Binding-site contacts:
Ligand atom C4 contacts residue LYS14 of chain 1.A at 3.7 Å.
Ligand atom C8 contacts residue THR17 of chain 1.A at 3.4 Å.
Ligand atom C8 contacts residue ARG19 of chain 1.A at 3.3 Å.
Ligand atom C2' contacts residue ASP15 of chain 1.A at 3.8 Å.
Ligand atom N4 contacts residue CYS16 of chain 1.A at 3.0 Å (h-bond).
Ligand atom N6 contacts residue THR17 of chain 1.A at 4.0 Å.
Ligand atom N3 contacts residue THR17 of chain 1.A at 3.8 Å.
Ligand atom C2 contacts residue ARG19 of chain 1.A at 3.8 Å.
Ligand atom N9 contacts residue CYS16 of chain 1.A at 4.0 Å.
Ligand atom C1' contacts residue ARG19 of chain 1.A at 3.5 Å.
Ligand atom OP2 contacts residue ASP15 of chain 1.A at 3.1 Å.
Ligand atom N7 contacts residue THR17 of chain 1.A at 2.7 Å (h-bond).
Ligand atom C6 contacts residue ARG19 of chain 1.A at 3.0 Å.
Ligand atom C5' contacts residue LYS14 of chain 1.A at 3.6 Å.
Ligand atom P contacts residue LYS14 of chain 1.A at 4.0 Å.
Ligand atom OP1 contacts residue ASP15 of chain 1.A at 3.7 Å.
Ligand atom C2' contacts residue CYS16 of chain 1.A at 3.6 Å (hydrophobic).
Ligand atom C1' contacts residue CYS16 of chain 1.A at 3.9 Å (hydrophobic).
Ligand atom N4 contacts residue LYS14 of chain 1.A at 3.0 Å (salt-bridge).
Ligand atom C4 contacts residue ARG19 of chain 1.A at 3.2 Å.
Ligand atom OP2 contacts residue LYS14 of chain 1.A at 3.5 Å (salt-bridge).
Ligand atom C4 contacts residue CYS16 of chain 1.A at 3.4 Å (hydrophobic).
Ligand atom C6 contacts residue THR17 of chain 1.A at 3.9 Å.
Ligand atom N4 contacts residue ARG19 of chain 1.A at 2.7 Å (salt-bridge).
Ligand atom C5 contacts residue MET13 of chain 1.A at 3.4 Å (hydrophobic).
Ligand atom C5 contacts residue THR17 of chain 1.A at 3.5 Å.
Ligand atom N1 contacts residue ARG19 of chain 1.A at 3.2 Å (salt-bridge).
Ligand atom C5 contacts residue LYS14 of chain 1.A at 3.6 Å.
Ligand atom C5 contacts residue ARG19 of chain 1.A at 3.2 Å.
Ligand atom O2 contacts residue THR17 of chain 1.A at 3.5 Å (h-bond).
Ligand atom O3' contacts residue ASP15 of chain 1.A at 3.4 Å.
Ligand atom C4' contacts residue LYS14 of chain 1.A at 3.7 Å.
Ligand atom C2 contacts residue THR17 of chain 1.A at 3.9 Å.
Ligand atom P contacts residue ASP15 of chain 1.A at 3.7 Å.
Ligand atom OP2 contacts residue LYS14 of chain 1.A at 2.9 Å (salt-bridge).
Ligand atom N4 contacts residue LYS5 of chain 1.A at 3.5 Å.
Ligand atom N4 contacts residue MET13 of chain 1.A at 3.3 Å (h-bond).
Ligand atom O3' contacts residue LYS14 of chain 1.A at 3.7 Å.
Ligand atom N3 contacts residue CYS16 of chain 1.A at 4.0 Å.
Ligand atom O4' contacts residue LYS14 of chain 1.A at 3.8 Å.

Sequence of chain 1.A:
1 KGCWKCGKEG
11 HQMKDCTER

The protein below binds the small molecule below.
Small molecule (SMILES): Cc1cn([C@H]2C[C@H](O[P](=O)(O)OC[C@H]3O[C@@H](n4cnc5c4NC=NC5N)C[C@@H]3O[P](=O)(O)OC[C@H]3O[C@@H](n4ccc(N)nc4=O)C[C@@H]3O[P](=O)(O)OC[C@H]3O[C@@H](n4cnc5c(=O)[nH]c(N)nc54)C[C@@H]3O[P](=O)(O)OC[C@H]3O[C@@H](n4ccc(N)nc4=O)C[C@@H]3O[P](=O)(O)OC[C@H]3O[C@@H](n4ccc(N)nc4=O)C[C@@H]3O)[C@@H](CO)O2)c(=O)[nH]c1=O